Binding-site contacts:
Ligand atom C2 contacts residue PRO508 of chain 1.B at 4.1 Å (hydrophobic).
Ligand atom C2 contacts residue CYS79 of chain 1.B at 3.2 Å (hydrophobic).
Ligand atom C3 contacts residue PRO531 of chain 1.B at 4.1 Å (hydrophobic).
Ligand atom C1 contacts residue VAL530 of chain 1.B at 3.6 Å (hydrophobic).
Ligand atom C1 contacts residue CYS579 of chain 1.B at 2.9 Å (hydrophobic).
Ligand atom N1 contacts residue VAL530 of chain 1.B at 3.6 Å.
Ligand atom O3 contacts residue CYS79 of chain 1.B at 4.0 Å.
Ligand atom C1 contacts residue CYS576 of chain 1.B at 4.0 Å (hydrophobic).
Ligand atom N2 contacts residue ALA507 of chain 1.B at 3.2 Å.
Ligand atom C3 contacts residue NI1 of chain 1.O at 4.2 Å.
Ligand atom C3 contacts residue CYS579 of chain 1.B at 2.9 Å (hydrophobic).
Ligand atom FE contacts residue CYS579 of chain 1.B at 2.3 Å.
Ligand atom C3 contacts residue CYS79 of chain 1.B at 3.1 Å (hydrophobic).
Ligand atom C3 contacts residue VAL82 of chain 1.B at 3.8 Å (hydrophobic).
Ligand atom N2 contacts residue CYS79 of chain 1.B at 3.6 Å.
Ligand atom FE contacts residue NI1 of chain 1.O at 2.7 Å.
Ligand atom C1 contacts residue NI1 of chain 1.O at 3.8 Å.
Ligand atom C3 contacts residue VAL530 of chain 1.B at 3.6 Å (hydrophobic).
Ligand atom N2 contacts residue PRO508 of chain 1.B at 3.2 Å (h-bond).
Ligand atom O3 contacts residue VAL530 of chain 1.B at 3.4 Å.
Ligand atom C3 contacts residue ALA507 of chain 1.B at 3.7 Å (hydrophobic).
Ligand atom O3 contacts residue CYS579 of chain 1.B at 3.7 Å.
Ligand atom O3 contacts residue VAL82 of chain 1.B at 3.5 Å.
Ligand atom O3 contacts residue ALA507 of chain 1.B at 3.4 Å.
Ligand atom O3 contacts residue LEU512 of chain 1.B at 3.7 Å.
Ligand atom C2 contacts residue NI1 of chain 1.O at 4.0 Å.
Ligand atom N1 contacts residue CYS579 of chain 1.B at 3.4 Å.
Ligand atom C1 contacts residue THR532 of chain 1.B at 3.8 Å.
Ligand atom C1 contacts residue PRO531 of chain 1.B at 3.7 Å (hydrophobic).
Ligand atom O3 contacts residue PRO531 of chain 1.B at 3.6 Å.
Ligand atom C2 contacts residue ARG509 of chain 1.B at 3.5 Å.
Ligand atom N1 contacts residue ARG509 of chain 1.B at 4.0 Å.
Ligand atom C2 contacts residue ALA507 of chain 1.B at 3.5 Å (hydrophobic).
Ligand atom O3 contacts residue HIS83 of chain 1.B at 3.5 Å (h-bond).
Ligand atom N1 contacts residue PRO531 of chain 1.B at 3.4 Å.
Ligand atom FE contacts residue CYS79 of chain 1.B at 2.3 Å.
Ligand atom N1 contacts residue THR532 of chain 1.B at 2.9 Å (h-bond).
Ligand atom N2 contacts residue ARG509 of chain 1.B at 2.9 Å (salt-bridge).
Ligand atom C3 contacts residue HIS83 of chain 1.B at 3.6 Å.
Ligand atom C1 contacts residue ARG509 of chain 1.B at 3.8 Å.

This small molecule binds to this protein.
Small molecule (SMILES): N#C[Fe](=C=O)C#N

Sequence of chain 1.B:
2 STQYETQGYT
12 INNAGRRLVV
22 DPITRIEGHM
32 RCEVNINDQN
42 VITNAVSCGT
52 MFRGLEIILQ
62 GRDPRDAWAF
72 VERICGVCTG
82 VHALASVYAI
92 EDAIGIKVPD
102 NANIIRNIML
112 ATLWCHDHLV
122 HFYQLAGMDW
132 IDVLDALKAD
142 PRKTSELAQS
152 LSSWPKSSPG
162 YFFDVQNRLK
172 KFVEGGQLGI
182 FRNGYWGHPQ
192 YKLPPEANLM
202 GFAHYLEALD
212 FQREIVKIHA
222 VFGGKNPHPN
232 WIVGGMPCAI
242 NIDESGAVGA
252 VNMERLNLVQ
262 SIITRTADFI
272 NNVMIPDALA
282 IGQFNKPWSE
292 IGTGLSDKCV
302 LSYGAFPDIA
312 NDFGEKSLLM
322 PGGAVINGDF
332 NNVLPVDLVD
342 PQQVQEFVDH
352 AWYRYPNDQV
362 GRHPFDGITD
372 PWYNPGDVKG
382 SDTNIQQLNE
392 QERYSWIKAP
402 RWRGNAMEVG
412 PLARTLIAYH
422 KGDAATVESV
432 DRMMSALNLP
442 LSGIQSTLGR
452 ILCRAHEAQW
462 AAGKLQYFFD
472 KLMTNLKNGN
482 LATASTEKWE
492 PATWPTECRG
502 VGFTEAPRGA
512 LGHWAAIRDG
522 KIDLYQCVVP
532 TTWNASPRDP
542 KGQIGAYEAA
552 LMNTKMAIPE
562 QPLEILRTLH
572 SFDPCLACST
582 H